Binding-site contacts:
Ligand atom C23 contacts residue LYS223 of chain 1.B at 3.6 Å.
Ligand atom C25 contacts residue MET124 of chain 1.B at 4.0 Å (hydrophobic).
Ligand atom C20 contacts residue HIS227 of chain 1.B at 4.0 Å.
Ligand atom O01 contacts residue MET231 of chain 1.B at 4.0 Å.
Ligand atom C25 contacts residue ILE127 of chain 1.B at 3.9 Å (hydrophobic).
Ligand atom C22 contacts residue ILE127 of chain 1.B at 3.2 Å (hydrophobic).
Ligand atom O01 contacts residue HIS227 of chain 1.B at 3.7 Å.
Ligand atom C22 contacts residue MET220 of chain 1.B at 3.6 Å (hydrophobic).
Ligand atom O01 contacts residue MET46 of chain 1.B at 3.4 Å.
Ligand atom C13 contacts residue LEU94 of chain 1.B at 4.0 Å (hydrophobic).
Ligand atom O02 contacts residue GLU56 of chain 1.B at 2.6 Å (salt-bridge).
Ligand atom C25 contacts residue GLY123 of chain 1.B at 3.9 Å.
Ligand atom C24 contacts residue GLY123 of chain 1.B at 3.6 Å.
Ligand atom C09 contacts residue GLU56 of chain 1.B at 3.4 Å.
Ligand atom C11 contacts residue LEU94 of chain 1.B at 4.0 Å (hydrophobic).
Ligand atom C24 contacts residue ILE127 of chain 1.B at 3.0 Å (hydrophobic).
Ligand atom O01 contacts residue LEU228 of chain 1.B at 3.8 Å.
Ligand atom C08 contacts residue LEU49 of chain 1.B at 3.8 Å (hydrophobic).
Ligand atom C11 contacts residue LEU90 of chain 1.B at 3.6 Å (hydrophobic).
Ligand atom C22 contacts residue LYS223 of chain 1.B at 3.7 Å.
Ligand atom C05 contacts residue LEU49 of chain 1.B at 4.0 Å (hydrophobic).
Ligand atom C08 contacts residue ALA53 of chain 1.B at 4.0 Å (hydrophobic).
Ligand atom C25 contacts residue HIS227 of chain 1.B at 3.7 Å.
Ligand atom C04 contacts residue LEU49 of chain 1.B at 4.0 Å (hydrophobic).
Ligand atom C13 contacts residue MET91 of chain 1.B at 3.8 Å (hydrophobic).
Ligand atom C08 contacts residue PHE107 of chain 1.B at 4.0 Å (hydrophobic).
Ligand atom C22 contacts residue GLY224 of chain 1.B at 3.4 Å.
Ligand atom C03 contacts residue LEU228 of chain 1.B at 3.7 Å (hydrophobic).
Ligand atom C21 contacts residue ILE127 of chain 1.B at 4.0 Å (hydrophobic).
Ligand atom O02 contacts residue ARG97 of chain 1.B at 3.1 Å (salt-bridge).
Ligand atom C20 contacts residue GLY224 of chain 1.B at 4.0 Å.
Ligand atom C19 contacts residue HIS227 of chain 1.B at 3.8 Å.
Ligand atom C06 contacts residue PHE107 of chain 1.B at 4.0 Å (hydrophobic).
Ligand atom O02 contacts residue LEU90 of chain 1.B at 3.8 Å.
Ligand atom C10 contacts residue GLU56 of chain 1.B at 3.4 Å.
Ligand atom C21 contacts residue GLY224 of chain 1.B at 3.2 Å.
Ligand atom C12 contacts residue PHE107 of chain 1.B at 3.9 Å (hydrophobic).
Ligand atom C10 contacts residue ARG97 of chain 1.B at 4.1 Å.
Ligand atom C23 contacts residue ILE127 of chain 1.B at 2.6 Å (hydrophobic).
Ligand atom C07 contacts residue PHE107 of chain 1.B at 3.8 Å (hydrophobic).

Sequence of chain 1.B:
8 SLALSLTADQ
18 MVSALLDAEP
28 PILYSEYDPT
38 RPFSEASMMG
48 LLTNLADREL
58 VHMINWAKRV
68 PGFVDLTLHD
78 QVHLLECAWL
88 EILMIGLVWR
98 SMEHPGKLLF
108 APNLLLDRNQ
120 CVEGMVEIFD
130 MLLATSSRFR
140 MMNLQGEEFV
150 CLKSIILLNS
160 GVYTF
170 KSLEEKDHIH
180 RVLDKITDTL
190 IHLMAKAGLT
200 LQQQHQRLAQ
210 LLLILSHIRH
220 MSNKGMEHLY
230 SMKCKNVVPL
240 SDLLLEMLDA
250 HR

A protein and the small-molecule ligand that binds it are described below.
Small molecule (SMILES): C[C@]12CC[C@@H]3c4ccc(O)cc4CC[C@H]3[C@@H]1C/C(=C\c1ccccc1)C2=O